Binding-site contacts:
Ligand atom C23 contacts residue LEU36 of chain 1.A at 3.8 Å (hydrophobic).
Ligand atom C8 contacts residue MET26 of chain 1.A at 3.5 Å (hydrophobic).
Ligand atom C21 contacts residue GLU35 of chain 1.A at 3.7 Å.
Ligand atom C22 contacts residue GLU35 of chain 1.A at 4.0 Å.
Ligand atom C11 contacts residue LEU24 of chain 1.A at 3.3 Å (hydrophobic).
Ligand atom C13 contacts residue ASN82 of chain 1.A at 3.6 Å.
Ligand atom C7 contacts residue VAL31 of chain 1.A at 3.5 Å (hydrophobic).
Ligand atom C10 contacts residue GLY25 of chain 1.A at 3.4 Å.
Ligand atom N2 contacts residue TRP88 of chain 1.A at 3.0 Å (h-bond).
Ligand atom C23 contacts residue GLU35 of chain 1.A at 3.2 Å.
Ligand atom C9 contacts residue GLY25 of chain 1.A at 3.7 Å.
Ligand atom C14 contacts residue ASN82 of chain 1.A at 3.8 Å.
Ligand atom C14 contacts residue TYR81 of chain 1.A at 3.9 Å (hydrophobic).
Ligand atom N3 contacts residue TYR81 of chain 1.A at 3.7 Å.
Ligand atom C6 contacts residue MET26 of chain 1.A at 3.8 Å (hydrophobic).
Ligand atom C12 contacts residue TRP88 of chain 1.A at 3.6 Å (hydrophobic).
Ligand atom C9 contacts residue MET26 of chain 1.A at 3.7 Å (hydrophobic).
Ligand atom C14 contacts residue TRP88 of chain 1.A at 3.4 Å (hydrophobic).
Ligand atom C12 contacts residue LEU24 of chain 1.A at 3.5 Å (hydrophobic).
Ligand atom C11 contacts residue GLY25 of chain 1.A at 3.8 Å.
Ligand atom C15 contacts residue TRP88 of chain 1.A at 3.4 Å (hydrophobic).
Ligand atom N3 contacts residue TRP88 of chain 1.A at 3.3 Å (h-bond).
Ligand atom C1 contacts residue GLU35 of chain 1.A at 3.5 Å.
Ligand atom N5 contacts residue GLU35 of chain 1.A at 3.6 Å.
Ligand atom C17 contacts residue LEU36 of chain 1.A at 3.9 Å (hydrophobic).
Ligand atom N3 contacts residue ASN82 of chain 1.A at 2.7 Å (h-bond).
Ligand atom O2 contacts residue ASN82 of chain 1.A at 3.1 Å (h-bond).
Ligand atom C5 contacts residue TRP88 of chain 1.A at 3.5 Å (hydrophobic).
Ligand atom C5 contacts residue LEU36 of chain 1.A at 3.9 Å (hydrophobic).
Ligand atom N1 contacts residue TRP88 of chain 1.A at 3.5 Å (h-bond).
Ligand atom N4 contacts residue TRP88 of chain 1.A at 3.6 Å.
Ligand atom O2 contacts residue MET26 of chain 1.A at 3.7 Å.
Ligand atom C16 contacts residue LEU36 of chain 1.A at 3.9 Å (hydrophobic).
Ligand atom O1 contacts residue GLU35 of chain 1.A at 3.3 Å (salt-bridge).
Ligand atom N2 contacts residue MET26 of chain 1.A at 3.7 Å.
Ligand atom O2 contacts residue TRP88 of chain 1.A at 3.4 Å.
Ligand atom C20 contacts residue GLU35 of chain 1.A at 3.5 Å.
Ligand atom C4 contacts residue LEU36 of chain 1.A at 3.7 Å (hydrophobic).
Ligand atom C13 contacts residue TRP88 of chain 1.A at 3.2 Å (hydrophobic).
Ligand atom C19 contacts residue GLU35 of chain 1.A at 4.0 Å.

Sequence of chain 1.A:
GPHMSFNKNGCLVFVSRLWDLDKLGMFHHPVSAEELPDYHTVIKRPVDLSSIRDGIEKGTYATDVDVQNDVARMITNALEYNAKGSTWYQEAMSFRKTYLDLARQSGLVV

The small molecule below binds the protein below.
Small molecule (SMILES): COc1cc2c(cc1-c1c(C)noc1C)ncc1[nH]c(=O)n([C@H](C)c3ccccn3)c12